Binding-site contacts:
Ligand atom CBH contacts residue TRP76 of chain 1.D at 3.3 Å (hydrophobic).
Ligand atom CBJ contacts residue TRP76 of chain 1.D at 3.5 Å (hydrophobic).
Ligand atom OAH contacts residue PHE257 of chain 1.D at 3.1 Å.
Ligand atom CAC contacts residue TYR86 of chain 1.D at 3.7 Å (hydrophobic).
Ligand atom OAI contacts residue TRP192 of chain 1.D at 3.0 Å.
Ligand atom CBK contacts residue TRP76 of chain 1.D at 3.5 Å (hydrophobic).
Ligand atom CBJ contacts residue TRP192 of chain 1.D at 3.5 Å (hydrophobic).
Ligand atom CBO contacts residue TYR86 of chain 1.D at 3.8 Å (hydrophobic).
Ligand atom CAS contacts residue GLU124 of chain 1.D at 3.6 Å.
Ligand atom OAJ contacts residue HIS142 of chain 1.D at 3.6 Å.
Ligand atom OAN contacts residue GLU124 of chain 1.D at 3.2 Å (salt-bridge).
Ligand atom OAJ contacts residue TRP192 of chain 1.D at 3.2 Å.
Ligand atom CAP contacts residue ASP144 of chain 1.D at 3.5 Å.
Ligand atom OAY contacts residue LYS122 of chain 1.D at 3.8 Å.
Ligand atom OAM contacts residue SER78 of chain 1.D at 3.4 Å.
Ligand atom CAS contacts residue TYR86 of chain 1.D at 3.4 Å (hydrophobic).
Ligand atom CBT contacts residue GLU124 of chain 1.D at 3.7 Å.
Ligand atom CBB contacts residue TRP76 of chain 1.D at 3.7 Å (hydrophobic).
Ligand atom OAK contacts residue TRP192 of chain 1.D at 3.2 Å (h-bond).
Ligand atom CBK contacts residue TRP192 of chain 1.D at 3.4 Å (hydrophobic).
Ligand atom OAI contacts residue TRP76 of chain 1.D at 3.4 Å.
Ligand atom CAD contacts residue GLU124 of chain 1.D at 3.4 Å.
Ligand atom CBG contacts residue PHE257 of chain 1.D at 3.9 Å (hydrophobic).
Ligand atom CBI contacts residue TRP76 of chain 1.D at 3.7 Å (hydrophobic).
Ligand atom CAE contacts residue GLY77 of chain 1.D at 3.8 Å.
Ligand atom CAF contacts residue ASP144 of chain 1.D at 3.3 Å.
Ligand atom OAY contacts residue LEU258 of chain 1.D at 3.6 Å.
Ligand atom OAJ contacts residue TRP76 of chain 1.D at 3.8 Å.
Ligand atom CAC contacts residue LEU126 of chain 1.D at 3.6 Å (hydrophobic).
Ligand atom CBI contacts residue TRP192 of chain 1.D at 3.7 Å (hydrophobic).
Ligand atom NBV contacts residue GLU124 of chain 1.D at 2.7 Å (salt-bridge).
Ligand atom CBA contacts residue TRP192 of chain 1.D at 3.6 Å (hydrophobic).
Ligand atom CBB contacts residue TRP192 of chain 1.D at 3.6 Å (hydrophobic).
Ligand atom CAT contacts residue GLY77 of chain 1.D at 3.7 Å.
Ligand atom CBA contacts residue TRP76 of chain 1.D at 3.6 Å (hydrophobic).
Ligand atom CAC contacts residue GLU124 of chain 1.D at 2.8 Å.
Ligand atom OAV contacts residue PHE257 of chain 1.D at 3.7 Å.
Ligand atom CBH contacts residue TRP192 of chain 1.D at 3.3 Å (hydrophobic).
Ligand atom OAN contacts residue LYS122 of chain 1.D at 2.9 Å (salt-bridge).
Ligand atom CBL contacts residue TRP192 of chain 1.D at 3.9 Å (hydrophobic).

This protein binds this small molecule.
Small molecule (SMILES): COC(=O)[C@@H]1c2cc3c(c(O)c2[C@@H](O[C@H]2C[C@H](O)[C@@H](O)[C@H](C)O2)C[C@]1(C)O)C(=O)c1c(O)cc2c(c1C3=O)O[C@H]1C[C@H](N(C)C)[C@H](O)[C@]2(C)O1

Sequence of chain 1.D:
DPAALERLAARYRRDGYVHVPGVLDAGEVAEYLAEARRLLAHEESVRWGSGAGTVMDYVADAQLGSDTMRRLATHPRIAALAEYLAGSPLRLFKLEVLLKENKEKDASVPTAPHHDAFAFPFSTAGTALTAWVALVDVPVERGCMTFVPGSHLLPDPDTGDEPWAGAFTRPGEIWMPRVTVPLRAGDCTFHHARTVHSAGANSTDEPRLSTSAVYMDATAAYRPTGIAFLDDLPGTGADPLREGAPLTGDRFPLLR